The protein below binds the small molecule below.
Small molecule (SMILES): CC(=O)N[C@@H]1[C@@H](O)[C@H](O)[C@@H](CO)O[C@H]1O

Sequence of chain 1.A:
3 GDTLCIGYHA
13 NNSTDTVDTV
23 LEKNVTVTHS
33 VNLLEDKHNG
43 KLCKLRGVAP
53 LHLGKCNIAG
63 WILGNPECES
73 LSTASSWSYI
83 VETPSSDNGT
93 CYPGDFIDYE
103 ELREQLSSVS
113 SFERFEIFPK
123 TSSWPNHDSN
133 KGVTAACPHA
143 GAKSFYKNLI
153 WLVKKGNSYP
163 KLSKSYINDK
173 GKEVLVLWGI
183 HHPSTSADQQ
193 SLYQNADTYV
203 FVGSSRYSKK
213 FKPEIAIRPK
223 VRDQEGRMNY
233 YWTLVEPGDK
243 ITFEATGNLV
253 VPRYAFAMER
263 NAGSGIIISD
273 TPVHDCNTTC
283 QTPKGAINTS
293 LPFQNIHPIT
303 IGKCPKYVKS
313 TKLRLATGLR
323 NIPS

Binding-site contacts:
Ligand atom C8 contacts residue THR291 of chain 1.A at 4.1 Å.
Ligand atom C4 contacts residue ASN290 of chain 1.A at 4.2 Å.
Ligand atom C7 contacts residue ASN290 of chain 1.A at 3.4 Å.
Ligand atom C2 contacts residue ASN290 of chain 1.A at 2.5 Å.
Ligand atom C8 contacts residue ASN290 of chain 1.A at 3.1 Å.
Ligand atom O5 contacts residue ASN290 of chain 1.A at 2.4 Å (h-bond).
Ligand atom O7 contacts residue ASN290 of chain 1.A at 4.1 Å.
Ligand atom C8 contacts residue GLU37 of chain 1.A at 4.0 Å.
Ligand atom C3 contacts residue ASN290 of chain 1.A at 3.8 Å.
Ligand atom C5 contacts residue ASN290 of chain 1.A at 3.7 Å.
Ligand atom C1 contacts residue ASN290 of chain 1.A at 1.4 Å.
Ligand atom N2 contacts residue ASN290 of chain 1.A at 3.0 Å (h-bond).